A small-molecule ligand and the protein it binds are described below.
Small molecule (SMILES): Fc1ccc(CNCc2ccccc2)cc1

Binding-site contacts:
Ligand atom C8 contacts residue MET23 of chain 1.A at 3.8 Å (hydrophobic).
Ligand atom C5 contacts residue SER25 of chain 1.A at 3.9 Å.
Ligand atom C12 contacts residue ASP39 of chain 1.A at 4.2 Å.
Ligand atom C7 contacts residue MET23 of chain 1.A at 3.9 Å (hydrophobic).
Ligand atom C4 contacts residue SER25 of chain 1.A at 3.7 Å.
Ligand atom C1 contacts residue SER25 of chain 1.A at 4.0 Å.
Ligand atom C11 contacts residue MET23 of chain 1.A at 4.0 Å (hydrophobic).
Ligand atom C5 contacts residue ASP39 of chain 1.A at 3.9 Å.
Ligand atom C9 contacts residue HIS38 of chain 1.A at 4.1 Å.
Ligand atom C5 contacts residue THR24 of chain 1.A at 4.2 Å.
Ligand atom C2 contacts residue ASN42 of chain 1.A at 3.4 Å.
Ligand atom C3 contacts residue ASP39 of chain 1.A at 4.0 Å.
Ligand atom C3 contacts residue ASN42 of chain 1.A at 3.5 Å.
Ligand atom C1 contacts residue ASN42 of chain 1.A at 3.5 Å.
Ligand atom F1 contacts residue ILE48 of chain 1.A at 4.0 Å.
Ligand atom C3 contacts residue SER25 of chain 1.A at 3.6 Å.
Ligand atom C8 contacts residue ASP39 of chain 1.A at 3.5 Å.
Ligand atom C2 contacts residue ASN45 of chain 1.A at 3.6 Å.
Ligand atom C6 contacts residue ASP39 of chain 1.A at 3.8 Å.
Ligand atom C12 contacts residue THR24 of chain 1.A at 3.6 Å.
Ligand atom C2 contacts residue SER25 of chain 1.A at 3.7 Å.
Ligand atom C2 contacts residue ILE48 of chain 1.A at 4.2 Å (hydrophobic).
Ligand atom C14 contacts residue ASN42 of chain 1.A at 4.0 Å.
Ligand atom C9 contacts residue MET23 of chain 1.A at 3.8 Å (hydrophobic).
Ligand atom F1 contacts residue ASN44 of chain 1.A at 3.4 Å.
Ligand atom C9 contacts residue ASP39 of chain 1.A at 3.7 Å.
Ligand atom C7 contacts residue ASP39 of chain 1.A at 3.8 Å.
Ligand atom F1 contacts residue ASN42 of chain 1.A at 3.7 Å.
Ligand atom N1 contacts residue ASP39 of chain 1.A at 3.0 Å (salt-bridge).
Ligand atom N1 contacts residue ASN42 of chain 1.A at 3.8 Å.
Ligand atom C13 contacts residue SER25 of chain 1.A at 4.1 Å.
Ligand atom C11 contacts residue THR24 of chain 1.A at 3.6 Å.
Ligand atom C11 contacts residue HIS38 of chain 1.A at 3.8 Å.
Ligand atom C10 contacts residue MET23 of chain 1.A at 3.9 Å (hydrophobic).
Ligand atom C4 contacts residue ASN42 of chain 1.A at 3.5 Å.
Ligand atom C12 contacts residue MET23 of chain 1.A at 3.8 Å (hydrophobic).
Ligand atom C3 contacts residue ASN45 of chain 1.A at 4.2 Å.
Ligand atom C13 contacts residue ASN42 of chain 1.A at 3.8 Å.
Ligand atom C10 contacts residue HIS38 of chain 1.A at 3.4 Å.
Ligand atom C10 contacts residue ASP39 of chain 1.A at 4.0 Å.

Sequence of chain 1.A:
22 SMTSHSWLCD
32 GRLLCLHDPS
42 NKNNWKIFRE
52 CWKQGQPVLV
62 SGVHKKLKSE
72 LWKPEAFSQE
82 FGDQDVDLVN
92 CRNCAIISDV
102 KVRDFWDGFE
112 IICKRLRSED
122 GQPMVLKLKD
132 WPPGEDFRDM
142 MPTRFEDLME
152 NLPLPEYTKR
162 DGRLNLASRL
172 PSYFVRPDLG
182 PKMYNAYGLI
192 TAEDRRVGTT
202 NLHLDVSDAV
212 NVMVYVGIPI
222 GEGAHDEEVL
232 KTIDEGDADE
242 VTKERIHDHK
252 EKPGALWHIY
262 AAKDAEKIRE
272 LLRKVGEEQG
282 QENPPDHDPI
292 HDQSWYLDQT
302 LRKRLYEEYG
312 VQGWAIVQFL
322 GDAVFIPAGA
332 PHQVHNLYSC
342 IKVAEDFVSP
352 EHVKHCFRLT